Sequence of chain 1.D:
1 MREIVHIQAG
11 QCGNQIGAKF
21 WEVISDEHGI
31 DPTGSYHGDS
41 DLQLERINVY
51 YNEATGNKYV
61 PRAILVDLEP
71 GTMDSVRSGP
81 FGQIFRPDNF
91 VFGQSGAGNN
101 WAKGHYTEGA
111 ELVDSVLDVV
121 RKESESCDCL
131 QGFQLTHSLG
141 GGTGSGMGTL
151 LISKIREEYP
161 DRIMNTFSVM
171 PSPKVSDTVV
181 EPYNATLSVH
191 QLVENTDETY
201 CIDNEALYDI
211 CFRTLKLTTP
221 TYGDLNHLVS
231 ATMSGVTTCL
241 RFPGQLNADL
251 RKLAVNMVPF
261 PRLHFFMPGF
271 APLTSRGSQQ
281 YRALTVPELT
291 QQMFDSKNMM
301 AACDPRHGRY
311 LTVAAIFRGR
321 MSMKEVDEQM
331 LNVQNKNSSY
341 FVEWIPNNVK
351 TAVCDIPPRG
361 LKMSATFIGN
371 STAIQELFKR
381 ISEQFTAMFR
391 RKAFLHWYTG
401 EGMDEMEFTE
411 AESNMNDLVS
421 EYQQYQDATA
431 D

This protein binds this small molecule.
Small molecule (SMILES): C/C(=C\c1csc(C)n1)[C@@H]1C[C@@H]2O[C@@H]2CCC[C@H](C)[C@H](O)[C@@H](C)C(=O)C(C)(C)[C@@H](O)CC(=O)O1

Binding-site contacts:
Ligand atom C60 contacts residue ARG276 of chain 1.D at 3.3 Å.
Ligand atom C16 contacts residue ARG282 of chain 1.D at 3.7 Å.
Ligand atom C16 contacts residue LEU284 of chain 1.D at 3.8 Å (hydrophobic).
Ligand atom C64 contacts residue THR274 of chain 1.D at 3.9 Å.
Ligand atom O76 contacts residue LEU215 of chain 1.D at 3.7 Å.
Ligand atom C43 contacts residue ASP224 of chain 1.D at 3.6 Å.
Ligand atom C72 contacts residue LEU215 of chain 1.D at 3.4 Å (hydrophobic).
Ligand atom C35 contacts residue HIS227 of chain 1.D at 3.8 Å.
Ligand atom C75 contacts residue GLN279 of chain 1.D at 3.8 Å.
Ligand atom C72 contacts residue GLN279 of chain 1.D at 3.9 Å.
Ligand atom C32 contacts residue HIS227 of chain 1.D at 3.7 Å.
Ligand atom C43 contacts residue LEU215 of chain 1.D at 3.5 Å (hydrophobic).
Ligand atom C72 contacts residue THR274 of chain 1.D at 3.4 Å.
Ligand atom O49 contacts residue ASP224 of chain 1.D at 3.1 Å (salt-bridge).
Ligand atom C15 contacts residue THR274 of chain 1.D at 3.3 Å.
Ligand atom C10 contacts residue GLN279 of chain 1.D at 3.7 Å.
Ligand atom S1 contacts residue LEU284 of chain 1.D at 3.9 Å.
Ligand atom N20 contacts residue THR274 of chain 1.D at 2.6 Å (h-bond).
Ligand atom C16 contacts residue THR274 of chain 1.D at 3.5 Å.
Ligand atom C75 contacts residue THR274 of chain 1.D at 3.4 Å.
Ligand atom C24 contacts residue PRO272 of chain 1.D at 3.9 Å (hydrophobic).
Ligand atom C12 contacts residue PRO272 of chain 1.D at 3.9 Å (hydrophobic).
Ligand atom C3 contacts residue PRO272 of chain 1.D at 3.7 Å (hydrophobic).
Ligand atom C47 contacts residue ASP224 of chain 1.D at 3.9 Å.
Ligand atom C24 contacts residue PHE270 of chain 1.D at 3.7 Å (hydrophobic).
Ligand atom O76 contacts residue THR274 of chain 1.D at 2.5 Å (h-bond).
Ligand atom O70 contacts residue GLN279 of chain 1.D at 2.6 Å (h-bond).
Ligand atom N20 contacts residue PRO272 of chain 1.D at 3.7 Å.
Ligand atom C38 contacts residue HIS227 of chain 1.D at 3.2 Å.
Ligand atom C75 contacts residue LEU215 of chain 1.D at 3.9 Å (hydrophobic).
Ligand atom O76 contacts residue LEU273 of chain 1.D at 3.3 Å.
Ligand atom C12 contacts residue GLN279 of chain 1.D at 3.7 Å.
Ligand atom C12 contacts residue THR274 of chain 1.D at 3.7 Å.
Ligand atom C64 contacts residue GLN279 of chain 1.D at 3.9 Å.
Ligand atom C13 contacts residue GLN279 of chain 1.D at 3.7 Å.
Ligand atom C41 contacts residue LEU215 of chain 1.D at 3.9 Å (hydrophobic).
Ligand atom C10 contacts residue PRO272 of chain 1.D at 3.9 Å (hydrophobic).
Ligand atom C5 contacts residue GLN279 of chain 1.D at 3.8 Å.
Ligand atom C13 contacts residue LEU361 of chain 1.D at 3.7 Å (hydrophobic).
Ligand atom C68 contacts residue GLN279 of chain 1.D at 3.7 Å.